Sequence of chain 1.F:
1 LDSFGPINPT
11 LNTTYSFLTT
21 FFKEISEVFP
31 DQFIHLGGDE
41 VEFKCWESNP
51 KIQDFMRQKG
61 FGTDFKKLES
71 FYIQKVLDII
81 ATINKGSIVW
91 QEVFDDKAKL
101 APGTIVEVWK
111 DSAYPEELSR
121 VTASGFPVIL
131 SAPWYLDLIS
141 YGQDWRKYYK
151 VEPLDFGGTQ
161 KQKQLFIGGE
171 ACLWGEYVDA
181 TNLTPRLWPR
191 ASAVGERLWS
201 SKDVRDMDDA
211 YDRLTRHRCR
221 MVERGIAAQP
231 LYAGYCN

Sequence of chain 2.E:
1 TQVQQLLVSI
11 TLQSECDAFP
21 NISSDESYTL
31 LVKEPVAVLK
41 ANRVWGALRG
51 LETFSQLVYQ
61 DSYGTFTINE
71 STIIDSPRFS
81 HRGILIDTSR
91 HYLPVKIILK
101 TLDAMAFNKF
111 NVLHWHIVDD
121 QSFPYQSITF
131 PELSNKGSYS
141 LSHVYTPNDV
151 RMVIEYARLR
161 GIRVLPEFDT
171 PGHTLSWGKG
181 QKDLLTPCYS

This small molecule binds to this protein.
Small molecule (SMILES): CC1=N[C@@H]2[C@@H](O)[C@H](O)[C@@H](CO)O[C@@H]2S1

Binding-site contacts:
Ligand atom C8 contacts residue TRP174 of chain 2.F at 3.5 Å (hydrophobic).
Ligand atom C1 contacts residue GLU40 of chain 2.F at 4.1 Å.
Ligand atom S1 contacts residue TRP174 of chain 2.F at 3.4 Å (h-bond).
Ligand atom C6 contacts residue TRP174 of chain 2.F at 3.8 Å (hydrophobic).
Ligand atom C4 contacts residue TRP174 of chain 2.F at 3.9 Å (hydrophobic).
Ligand atom O6 contacts residue ASP137 of chain 2.F at 2.7 Å (salt-bridge).
Ligand atom C8 contacts residue TYR135 of chain 2.F at 3.7 Å (hydrophobic).
Ligand atom C6 contacts residue ASP137 of chain 2.F at 3.2 Å.
Ligand atom S1 contacts residue TYR135 of chain 2.F at 2.4 Å (h-bond).
Ligand atom N2 contacts residue ASP39 of chain 2.F at 3.0 Å (salt-bridge).
Ligand atom O4 contacts residue TRP174 of chain 2.F at 3.4 Å.
Ligand atom O5 contacts residue TYR135 of chain 2.F at 3.8 Å.
Ligand atom O3 contacts residue ASP39 of chain 2.F at 4.0 Å.
Ligand atom C3 contacts residue ARG90 of chain 2.E at 4.1 Å.
Ligand atom C2 contacts residue GLU40 of chain 2.F at 3.6 Å.
Ligand atom C5 contacts residue TRP174 of chain 2.F at 3.5 Å (hydrophobic).
Ligand atom C1 contacts residue TRP109 of chain 2.F at 3.5 Å (hydrophobic).
Ligand atom N2 contacts residue GLU40 of chain 2.F at 4.1 Å.
Ligand atom C3 contacts residue TRP174 of chain 2.F at 3.9 Å (hydrophobic).
Ligand atom C4 contacts residue ARG90 of chain 2.E at 4.1 Å.
Ligand atom O6 contacts residue TYR135 of chain 2.F at 3.6 Å.
Ligand atom C1 contacts residue TYR135 of chain 2.F at 4.0 Å (hydrophobic).
Ligand atom O6 contacts residue TRP174 of chain 2.F at 3.9 Å.
Ligand atom O3 contacts residue GLU40 of chain 2.F at 3.7 Å.
Ligand atom C7 contacts residue TRP109 of chain 2.F at 4.0 Å (hydrophobic).
Ligand atom C7 contacts residue TYR135 of chain 2.F at 3.6 Å (hydrophobic).
Ligand atom C7 contacts residue TRP174 of chain 2.F at 3.4 Å (hydrophobic).
Ligand atom C8 contacts residue ASP39 of chain 2.F at 4.0 Å.
Ligand atom S1 contacts residue TRP109 of chain 2.F at 3.4 Å.
Ligand atom C8 contacts residue TRP109 of chain 2.F at 3.8 Å (hydrophobic).
Ligand atom O3 contacts residue ARG90 of chain 2.E at 3.0 Å (salt-bridge).
Ligand atom C7 contacts residue ASP39 of chain 2.F at 3.9 Å.
Ligand atom N2 contacts residue TRP174 of chain 2.F at 4.0 Å.
Ligand atom C2 contacts residue ASP39 of chain 2.F at 4.0 Å.
Ligand atom C8 contacts residue TRP90 of chain 2.F at 3.3 Å (hydrophobic).
Ligand atom O3 contacts residue HIS173 of chain 2.E at 3.3 Å.
Ligand atom C4 contacts residue GLU176 of chain 2.F at 3.6 Å.
Ligand atom O4 contacts residue ARG90 of chain 2.E at 2.9 Å (salt-bridge).
Ligand atom C6 contacts residue GLU176 of chain 2.F at 4.1 Å.
Ligand atom O4 contacts residue GLU176 of chain 2.F at 2.8 Å (salt-bridge).

Sequence of chain 2.F:
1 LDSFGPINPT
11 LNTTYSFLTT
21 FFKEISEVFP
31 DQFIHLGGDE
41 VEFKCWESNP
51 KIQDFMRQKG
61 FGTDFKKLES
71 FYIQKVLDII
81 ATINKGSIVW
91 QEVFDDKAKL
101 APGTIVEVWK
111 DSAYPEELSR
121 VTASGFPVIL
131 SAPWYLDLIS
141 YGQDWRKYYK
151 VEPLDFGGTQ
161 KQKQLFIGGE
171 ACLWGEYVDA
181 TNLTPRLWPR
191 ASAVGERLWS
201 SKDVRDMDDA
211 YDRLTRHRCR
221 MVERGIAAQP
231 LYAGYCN